Sequence of chain 10.B:
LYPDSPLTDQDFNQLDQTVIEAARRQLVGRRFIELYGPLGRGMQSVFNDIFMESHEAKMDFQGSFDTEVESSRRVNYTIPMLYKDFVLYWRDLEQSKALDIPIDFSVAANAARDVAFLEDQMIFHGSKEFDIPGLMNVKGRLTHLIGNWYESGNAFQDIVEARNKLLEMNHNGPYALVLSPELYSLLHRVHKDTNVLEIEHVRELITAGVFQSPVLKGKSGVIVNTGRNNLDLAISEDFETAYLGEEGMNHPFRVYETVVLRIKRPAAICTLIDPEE

This small molecule binds to this protein.
Small molecule (SMILES): CC[C@H](C)[C@H](NC(=O)[C@H](CC(C)C)NC(=O)[C@H](CO)NC(=O)CNC(=O)[C@@H](NC(=O)[C@@H](N)[C@@H](C)O)C(C)C)C(=O)N[C@H](C=O)CCC(N)=O

Binding-site contacts:
Ligand atom CD contacts residue ARG36 of chain 10.B at 3.7 Å.
Ligand atom CG2 contacts residue ARG36 of chain 10.B at 4.1 Å.
Ligand atom CA contacts residue ARG29 of chain 10.B at 3.8 Å.
Ligand atom C contacts residue ASP243 of chain 10.B at 3.8 Å.
Ligand atom C contacts residue ASP243 of chain 10.B at 3.5 Å.
Ligand atom N contacts residue ARG35 of chain 10.B at 4.0 Å.
Ligand atom O contacts residue PRO43 of chain 10.B at 3.8 Å.
Ligand atom CB contacts residue ASP243 of chain 10.B at 4.0 Å.
Ligand atom CD2 contacts residue LEU40 of chain 10.B at 4.1 Å (hydrophobic).
Ligand atom CG1 contacts residue ASP243 of chain 10.B at 3.2 Å.
Ligand atom O contacts residue ARG35 of chain 10.B at 4.0 Å.
Ligand atom N contacts residue ASP243 of chain 10.B at 2.6 Å (salt-bridge).
Ligand atom O contacts residue ARG35 of chain 10.B at 2.7 Å (salt-bridge).
Ligand atom CG1 contacts residue ARG36 of chain 10.B at 4.0 Å.
Ligand atom CG2 contacts residue ARG35 of chain 10.B at 3.4 Å.
Ligand atom NE2 contacts residue GLU39 of chain 10.B at 2.9 Å (salt-bridge).
Ligand atom CD1 contacts residue LEU40 of chain 10.B at 3.6 Å (hydrophobic).
Ligand atom CB contacts residue ARG36 of chain 10.B at 3.4 Å.
Ligand atom CD1 contacts residue ARG35 of chain 10.B at 4.0 Å.
Ligand atom N contacts residue ASP243 of chain 10.B at 3.2 Å (salt-bridge).
Ligand atom OE1 contacts residue PHE37 of chain 10.B at 3.7 Å.
Ligand atom C contacts residue ARG35 of chain 10.B at 3.9 Å.
Ligand atom O contacts residue ASP243 of chain 10.B at 4.1 Å.
Ligand atom C contacts residue GLU39 of chain 10.B at 3.6 Å.
Ligand atom CA contacts residue ASP243 of chain 10.B at 3.5 Å.
Ligand atom CD1 contacts residue ARG36 of chain 10.B at 3.6 Å.
Ligand atom CD contacts residue GLU39 of chain 10.B at 3.2 Å.
Ligand atom OE1 contacts residue ARG36 of chain 10.B at 2.9 Å (salt-bridge).
Ligand atom OE1 contacts residue GLU39 of chain 10.B at 3.1 Å (salt-bridge).
Ligand atom CD1 contacts residue ARG29 of chain 10.B at 3.5 Å.
Ligand atom CG2 contacts residue PRO43 of chain 10.B at 3.8 Å (hydrophobic).
Ligand atom O contacts residue ARG29 of chain 10.B at 3.2 Å (salt-bridge).
Ligand atom N contacts residue PRO43 of chain 10.B at 4.0 Å.
Ligand atom CA contacts residue ARG29 of chain 10.B at 4.1 Å.
Ligand atom O contacts residue GLU39 of chain 10.B at 3.0 Å (salt-bridge).
Ligand atom CG contacts residue ARG36 of chain 10.B at 3.8 Å.
Ligand atom CA contacts residue ASP243 of chain 10.B at 3.6 Å.
Ligand atom O contacts residue ILE25 of chain 10.B at 3.8 Å.
Ligand atom N contacts residue ARG29 of chain 10.B at 4.2 Å.
Ligand atom C contacts residue ARG29 of chain 10.B at 3.9 Å.